Sequence of chain 1.A:
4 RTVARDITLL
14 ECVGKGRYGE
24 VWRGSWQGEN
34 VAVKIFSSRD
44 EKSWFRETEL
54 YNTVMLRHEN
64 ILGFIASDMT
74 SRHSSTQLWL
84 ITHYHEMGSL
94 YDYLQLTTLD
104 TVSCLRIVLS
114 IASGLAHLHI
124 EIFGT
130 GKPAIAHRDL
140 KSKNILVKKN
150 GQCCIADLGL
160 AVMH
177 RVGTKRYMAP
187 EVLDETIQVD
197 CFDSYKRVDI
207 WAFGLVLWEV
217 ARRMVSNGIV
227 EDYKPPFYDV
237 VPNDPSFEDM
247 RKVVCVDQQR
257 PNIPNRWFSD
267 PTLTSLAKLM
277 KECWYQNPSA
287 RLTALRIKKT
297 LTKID

Binding-site contacts:
Ligand atom N contacts residue SO41 of chain 1.L at 3.8 Å.
Ligand atom C contacts residue LYS147 of chain 1.A at 3.5 Å.
Ligand atom CA contacts residue HIS86 of chain 1.A at 3.4 Å.
Ligand atom O contacts residue GLU62 of chain 1.A at 3.2 Å (salt-bridge).
Ligand atom O contacts residue LYS147 of chain 1.A at 4.3 Å.
Ligand atom CA contacts residue LYS147 of chain 1.A at 4.3 Å.
Ligand atom OXT contacts residue GLU62 of chain 1.A at 2.7 Å (salt-bridge).
Ligand atom CA contacts residue EDO1 of chain 1.D at 3.7 Å.
Ligand atom OXT contacts residue EDO1 of chain 1.D at 2.4 Å (h-bond).
Ligand atom N contacts residue HIS86 of chain 1.A at 2.8 Å (h-bond).
Ligand atom N contacts residue HIS88 of chain 1.A at 3.4 Å.
Ligand atom C contacts residue EDO1 of chain 1.D at 3.0 Å.
Ligand atom C contacts residue GLU62 of chain 1.A at 3.5 Å.
Ligand atom O contacts residue EDO1 of chain 1.D at 3.6 Å (h-bond).
Ligand atom N contacts residue LYS147 of chain 1.A at 4.4 Å.
Ligand atom OXT contacts residue LYS147 of chain 1.A at 2.5 Å (salt-bridge).
Ligand atom N contacts residue EDO1 of chain 1.D at 3.3 Å.

The small molecule below binds the protein below.
Small molecule (SMILES): NCC(=O)O